Sequence of chain 1.C:
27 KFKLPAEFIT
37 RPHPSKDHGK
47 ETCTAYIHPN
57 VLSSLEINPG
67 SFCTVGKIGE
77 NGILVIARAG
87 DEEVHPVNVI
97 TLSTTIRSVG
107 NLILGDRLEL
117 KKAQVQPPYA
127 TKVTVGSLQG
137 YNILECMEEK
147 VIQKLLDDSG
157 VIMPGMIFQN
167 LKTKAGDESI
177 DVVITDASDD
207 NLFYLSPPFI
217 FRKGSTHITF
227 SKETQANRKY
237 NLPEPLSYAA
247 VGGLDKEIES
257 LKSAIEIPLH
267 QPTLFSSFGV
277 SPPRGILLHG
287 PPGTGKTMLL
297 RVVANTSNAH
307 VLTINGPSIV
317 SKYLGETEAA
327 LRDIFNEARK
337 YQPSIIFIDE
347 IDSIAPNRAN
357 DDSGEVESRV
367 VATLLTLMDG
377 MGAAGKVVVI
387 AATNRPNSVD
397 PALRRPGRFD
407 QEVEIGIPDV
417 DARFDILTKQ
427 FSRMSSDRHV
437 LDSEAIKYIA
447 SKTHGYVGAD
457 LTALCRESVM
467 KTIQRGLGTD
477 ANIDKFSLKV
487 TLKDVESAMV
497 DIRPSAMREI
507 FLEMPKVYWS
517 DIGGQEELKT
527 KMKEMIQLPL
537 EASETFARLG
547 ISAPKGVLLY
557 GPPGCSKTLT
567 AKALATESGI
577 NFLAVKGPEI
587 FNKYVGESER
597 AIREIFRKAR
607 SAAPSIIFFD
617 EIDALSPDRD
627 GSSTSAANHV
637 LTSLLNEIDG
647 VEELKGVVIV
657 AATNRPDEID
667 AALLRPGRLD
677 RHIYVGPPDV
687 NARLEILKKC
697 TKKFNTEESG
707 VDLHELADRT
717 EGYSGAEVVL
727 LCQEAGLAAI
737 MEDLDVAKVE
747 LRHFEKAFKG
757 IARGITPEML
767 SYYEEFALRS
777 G

A small-molecule ligand and the protein it binds are described below.
Small molecule (SMILES): Nc1ncnc2c1ncn2[C@@H]1O[C@H](COP(=O)(O)OP(=O)(O)OP(O)(O)=S)[C@@H](O)[C@H]1O

Binding-site contacts:
Ligand atom N9 contacts residue GLY454 of chain 1.C at 3.7 Å.
Ligand atom O3G contacts residue THR293 of chain 1.C at 3.6 Å.
Ligand atom S1G contacts residue THR293 of chain 1.C at 3.0 Å (h-bond).
Ligand atom O1A contacts residue THR293 of chain 1.C at 2.5 Å (h-bond).
Ligand atom O4' contacts residue GLY289 of chain 1.C at 3.7 Å.
Ligand atom C4' contacts residue ARG401 of chain 1.D at 3.6 Å.
Ligand atom O2A contacts residue GLY291 of chain 1.C at 3.4 Å (h-bond).
Ligand atom N1 contacts residue GLY248 of chain 1.C at 3.7 Å.
Ligand atom N7 contacts residue GLN426 of chain 1.C at 3.4 Å (h-bond).
Ligand atom O1A contacts residue LYS292 of chain 1.C at 2.8 Å (salt-bridge).
Ligand atom PG contacts residue THR293 of chain 1.C at 2.9 Å.
Ligand atom N7 contacts residue MET294 of chain 1.C at 3.6 Å.
Ligand atom O1A contacts residue GLY291 of chain 1.C at 3.5 Å.
Ligand atom N6 contacts residue VAL247 of chain 1.C at 3.7 Å.
Ligand atom O2G contacts residue THR293 of chain 1.C at 2.0 Å (h-bond).
Ligand atom O3' contacts residue ASP375 of chain 1.D at 3.6 Å.
Ligand atom O3' contacts residue ARG401 of chain 1.D at 2.7 Å (salt-bridge).
Ligand atom O5' contacts residue ARG401 of chain 1.D at 3.6 Å.
Ligand atom C5 contacts residue MET294 of chain 1.C at 3.4 Å (hydrophobic).
Ligand atom C2 contacts residue THR290 of chain 1.C at 3.4 Å.
Ligand atom O1B contacts residue GLY289 of chain 1.C at 3.2 Å (h-bond).
Ligand atom O2B contacts residue ARG401 of chain 1.D at 3.7 Å.
Ligand atom N6 contacts residue ALA246 of chain 1.C at 3.3 Å (h-bond).
Ligand atom O2B contacts residue GLY289 of chain 1.C at 3.5 Å (h-bond).
Ligand atom C3' contacts residue ARG401 of chain 1.D at 3.5 Å.
Ligand atom N6 contacts residue GLY248 of chain 1.C at 3.1 Å (h-bond).
Ligand atom O5' contacts residue ASP375 of chain 1.D at 3.7 Å.
Ligand atom O2A contacts residue GLY289 of chain 1.C at 2.9 Å.
Ligand atom C8 contacts residue THR458 of chain 1.C at 3.4 Å.
Ligand atom S1G contacts residue ASP375 of chain 1.D at 3.0 Å (salt-bridge).
Ligand atom N3 contacts residue GLY291 of chain 1.C at 3.7 Å.
Ligand atom S1G contacts residue ARG404 of chain 1.D at 2.9 Å (salt-bridge).
Ligand atom O2' contacts residue THR458 of chain 1.C at 3.7 Å.
Ligand atom C4 contacts residue MET294 of chain 1.C at 3.5 Å (hydrophobic).
Ligand atom C8 contacts residue GLN426 of chain 1.C at 3.8 Å.
Ligand atom O1B contacts residue LYS292 of chain 1.C at 2.9 Å (salt-bridge).
Ligand atom O3G contacts residue GLU346 of chain 1.C at 3.3 Å (salt-bridge).
Ligand atom O2B contacts residue ARG404 of chain 1.D at 3.1 Å (salt-bridge).
Ligand atom O2A contacts residue THR290 of chain 1.C at 3.0 Å (h-bond).
Ligand atom N6 contacts residue ILE422 of chain 1.C at 3.7 Å.

Sequence of chain 1.D:
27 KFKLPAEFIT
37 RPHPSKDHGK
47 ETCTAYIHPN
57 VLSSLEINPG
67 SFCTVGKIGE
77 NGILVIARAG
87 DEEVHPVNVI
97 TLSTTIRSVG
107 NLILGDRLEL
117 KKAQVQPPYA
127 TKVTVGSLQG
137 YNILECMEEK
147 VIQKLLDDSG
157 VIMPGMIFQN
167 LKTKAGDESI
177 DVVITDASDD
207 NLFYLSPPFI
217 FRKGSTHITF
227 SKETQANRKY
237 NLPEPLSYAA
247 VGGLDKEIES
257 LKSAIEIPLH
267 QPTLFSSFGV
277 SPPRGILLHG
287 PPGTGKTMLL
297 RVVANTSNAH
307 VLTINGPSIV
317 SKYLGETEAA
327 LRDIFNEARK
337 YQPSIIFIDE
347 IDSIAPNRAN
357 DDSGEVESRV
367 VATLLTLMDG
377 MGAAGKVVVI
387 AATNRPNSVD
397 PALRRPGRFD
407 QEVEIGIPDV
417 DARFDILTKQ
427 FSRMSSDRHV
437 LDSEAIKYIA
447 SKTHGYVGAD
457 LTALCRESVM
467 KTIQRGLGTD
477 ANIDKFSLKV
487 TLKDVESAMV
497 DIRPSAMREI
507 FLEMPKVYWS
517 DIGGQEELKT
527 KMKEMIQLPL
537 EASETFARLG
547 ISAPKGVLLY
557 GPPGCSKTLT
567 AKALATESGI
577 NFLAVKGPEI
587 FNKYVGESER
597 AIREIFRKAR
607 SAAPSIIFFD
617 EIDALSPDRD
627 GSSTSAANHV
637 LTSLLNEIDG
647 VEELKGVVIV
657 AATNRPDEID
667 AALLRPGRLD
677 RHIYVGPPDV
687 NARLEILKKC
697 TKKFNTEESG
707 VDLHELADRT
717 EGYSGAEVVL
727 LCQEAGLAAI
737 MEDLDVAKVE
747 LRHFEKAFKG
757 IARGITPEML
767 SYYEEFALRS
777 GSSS